Sequence of chain 1.A:
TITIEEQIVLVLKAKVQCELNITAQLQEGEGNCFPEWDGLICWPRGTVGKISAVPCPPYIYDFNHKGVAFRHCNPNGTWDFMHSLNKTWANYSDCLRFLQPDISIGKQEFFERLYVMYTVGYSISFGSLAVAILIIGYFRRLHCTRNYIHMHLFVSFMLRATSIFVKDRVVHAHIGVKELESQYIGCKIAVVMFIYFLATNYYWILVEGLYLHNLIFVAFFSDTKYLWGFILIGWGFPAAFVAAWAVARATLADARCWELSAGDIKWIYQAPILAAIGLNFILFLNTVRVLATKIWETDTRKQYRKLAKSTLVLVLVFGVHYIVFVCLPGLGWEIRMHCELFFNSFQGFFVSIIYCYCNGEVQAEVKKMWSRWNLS

A small-molecule ligand and the protein it binds are described below.
Small molecule (SMILES): CC(C)CCC[C@@H](C)[C@H]1CC[C@H]2[C@@H]3CC=C4C[C@@H](O)CC[C@]4(C)[C@H]3CC[C@]12C

Binding-site contacts:
Ligand atom C1 contacts residue TYR170 of chain 1.A at 4.4 Å (hydrophobic).
Ligand atom C8 contacts residue VAL177 of chain 1.A at 4.3 Å (hydrophobic).
Ligand atom C3 contacts residue MET173 of chain 1.A at 4.3 Å (hydrophobic).
Ligand atom C19 contacts residue HIS174 of chain 1.A at 3.6 Å.
Ligand atom C2 contacts residue TYR170 of chain 1.A at 3.7 Å (hydrophobic).
Ligand atom O1 contacts residue MET173 of chain 1.A at 3.4 Å.
Ligand atom C19 contacts residue VAL177 of chain 1.A at 4.4 Å (hydrophobic).
Ligand atom C4 contacts residue MET173 of chain 1.A at 4.0 Å (hydrophobic).
Ligand atom C18 contacts residue TRP276 of chain 1.A at 3.6 Å (hydrophobic).
Ligand atom C11 contacts residue HIS174 of chain 1.A at 4.5 Å.
Ligand atom C18 contacts residue VAL177 of chain 1.A at 4.0 Å (hydrophobic).
Ligand atom C22 contacts residue TRP276 of chain 1.A at 4.1 Å (hydrophobic).
Ligand atom C20 contacts residue TRP276 of chain 1.A at 4.4 Å (hydrophobic).
Ligand atom C15 contacts residue VAL177 of chain 1.A at 4.3 Å (hydrophobic).
Ligand atom C6 contacts residue VAL177 of chain 1.A at 4.4 Å (hydrophobic).